A protein and the small-molecule ligand that binds it are described below.
Small molecule (SMILES): CC(=O)N[C@@H]1[C@@H](O)[C@H](O)[C@@H](CO)O[C@H]1O

Sequence of chain 1.A:
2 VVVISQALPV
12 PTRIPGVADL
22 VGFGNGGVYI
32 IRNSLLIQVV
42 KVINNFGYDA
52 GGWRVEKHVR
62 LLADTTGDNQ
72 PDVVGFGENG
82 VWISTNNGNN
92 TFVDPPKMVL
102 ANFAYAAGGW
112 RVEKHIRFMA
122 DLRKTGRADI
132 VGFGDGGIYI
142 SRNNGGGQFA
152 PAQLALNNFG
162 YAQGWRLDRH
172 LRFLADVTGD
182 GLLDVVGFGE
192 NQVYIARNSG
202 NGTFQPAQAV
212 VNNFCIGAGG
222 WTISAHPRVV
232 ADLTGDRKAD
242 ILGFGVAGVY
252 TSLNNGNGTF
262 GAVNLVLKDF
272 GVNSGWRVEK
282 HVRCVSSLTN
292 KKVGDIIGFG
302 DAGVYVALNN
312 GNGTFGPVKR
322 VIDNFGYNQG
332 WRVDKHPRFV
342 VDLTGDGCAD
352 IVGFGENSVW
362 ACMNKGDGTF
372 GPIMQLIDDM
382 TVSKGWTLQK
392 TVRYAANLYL

Binding-site contacts:
Ligand atom C8 contacts residue NDG1 of chain 1.P at 0.0 Å.
Ligand atom N2 contacts residue TRP111 of chain 1.A at 3.4 Å (h-bond).
Ligand atom C3 contacts residue ASN103 of chain 1.A at 3.7 Å.
Ligand atom C4 contacts residue NDG1 of chain 1.P at 0.0 Å.
Ligand atom C8 contacts residue ASP136 of chain 1.A at 3.8 Å.
Ligand atom N2 contacts residue GLY109 of chain 1.A at 2.8 Å (h-bond).
Ligand atom C2 contacts residue GLY109 of chain 1.A at 3.7 Å.
Ligand atom C3 contacts residue TRP111 of chain 1.A at 3.8 Å (hydrophobic).
Ligand atom C7 contacts residue ASP136 of chain 1.A at 3.8 Å.
Ligand atom O3 contacts residue NDG1 of chain 1.P at 0.0 Å (h-bond).
Ligand atom C1 contacts residue GLY109 of chain 1.A at 4.1 Å.
Ligand atom C3 contacts residue NDG1 of chain 1.P at 0.1 Å.
Ligand atom O3 contacts residue TRP111 of chain 1.A at 2.9 Å (h-bond).
Ligand atom O7 contacts residue NDG1 of chain 1.P at 0.0 Å (h-bond).
Ligand atom C2 contacts residue NDG1 of chain 1.P at 0.1 Å.
Ligand atom C8 contacts residue GLY135 of chain 1.A at 3.9 Å.
Ligand atom C1 contacts residue NDG1 of chain 1.P at 0.3 Å.
Ligand atom O1 contacts residue NDG1 of chain 1.P at 1.2 Å.
Ligand atom O4 contacts residue NDG1 of chain 1.P at 0.0 Å (h-bond).
Ligand atom C7 contacts residue GLY135 of chain 1.A at 4.1 Å.
Ligand atom O3 contacts residue ASN103 of chain 1.A at 2.7 Å (h-bond).
Ligand atom C7 contacts residue GLY109 of chain 1.A at 3.6 Å.
Ligand atom C7 contacts residue NDG1 of chain 1.P at 0.0 Å.
Ligand atom C8 contacts residue GLY109 of chain 1.A at 3.6 Å.
Ligand atom C5 contacts residue NDG1 of chain 1.P at 0.1 Å.
Ligand atom O7 contacts residue TRP111 of chain 1.A at 3.7 Å.
Ligand atom C4 contacts residue ASN103 of chain 1.A at 4.1 Å.
Ligand atom O4 contacts residue ASN103 of chain 1.A at 2.9 Å (h-bond).
Ligand atom O6 contacts residue NDG1 of chain 1.P at 0.0 Å (h-bond).
Ligand atom O7 contacts residue ASP136 of chain 1.A at 3.0 Å (salt-bridge).
Ligand atom C7 contacts residue TRP111 of chain 1.A at 3.6 Å (hydrophobic).
Ligand atom O7 contacts residue TYR140 of chain 1.A at 3.3 Å.
Ligand atom C3 contacts residue GLY109 of chain 1.A at 3.9 Å.
Ligand atom N2 contacts residue NDG1 of chain 1.P at 0.0 Å (h-bond).
Ligand atom C6 contacts residue NDG1 of chain 1.P at 0.1 Å.
Ligand atom C2 contacts residue TRP111 of chain 1.A at 4.1 Å (hydrophobic).
Ligand atom C8 contacts residue HIS116 of chain 1.A at 3.5 Å.
Ligand atom C8 contacts residue TRP111 of chain 1.A at 3.6 Å (hydrophobic).
Ligand atom O7 contacts residue GLY135 of chain 1.A at 3.5 Å.
Ligand atom O5 contacts residue NDG1 of chain 1.P at 0.1 Å (h-bond).